Sequence of chain 17.C:
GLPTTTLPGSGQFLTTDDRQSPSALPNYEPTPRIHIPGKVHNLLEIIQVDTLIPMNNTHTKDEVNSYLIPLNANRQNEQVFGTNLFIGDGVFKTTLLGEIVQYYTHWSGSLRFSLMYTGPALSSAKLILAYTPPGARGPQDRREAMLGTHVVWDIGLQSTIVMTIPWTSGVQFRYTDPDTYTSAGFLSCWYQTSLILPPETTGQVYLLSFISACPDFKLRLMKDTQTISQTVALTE

Sequence of chain 17.A:
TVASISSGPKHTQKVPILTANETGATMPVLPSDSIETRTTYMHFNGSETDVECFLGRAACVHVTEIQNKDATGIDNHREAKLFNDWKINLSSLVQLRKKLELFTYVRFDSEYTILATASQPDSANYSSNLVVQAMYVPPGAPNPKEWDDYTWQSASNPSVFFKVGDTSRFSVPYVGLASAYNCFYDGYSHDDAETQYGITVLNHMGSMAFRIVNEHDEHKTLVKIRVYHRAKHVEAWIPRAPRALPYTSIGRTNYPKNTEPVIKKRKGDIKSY

Binding-site contacts:
Ligand atom O1 contacts residue ALA24 of chain 17.C at 3.6 Å.
Ligand atom C4 contacts residue PHE186 of chain 17.A at 3.5 Å (hydrophobic).
Ligand atom C2C contacts residue TYR152 of chain 17.A at 4.0 Å (hydrophobic).
Ligand atom C31 contacts residue PRO174 of chain 17.A at 3.4 Å (hydrophobic).
Ligand atom CM2 contacts residue LEU116 of chain 17.A at 3.6 Å (hydrophobic).
Ligand atom C31 contacts residue VAL176 of chain 17.A at 3.3 Å (hydrophobic).
Ligand atom C6C contacts residue VAL191 of chain 17.A at 3.5 Å (hydrophobic).
Ligand atom C5A contacts residue CYS199 of chain 17.A at 3.9 Å (hydrophobic).
Ligand atom C1B contacts residue MET221 of chain 17.A at 3.7 Å (hydrophobic).
Ligand atom C5 contacts residue PHE186 of chain 17.A at 3.7 Å (hydrophobic).
Ligand atom C5 contacts residue MET224 of chain 17.A at 4.0 Å (hydrophobic).
Ligand atom O1 contacts residue VAL188 of chain 17.A at 3.8 Å.
Ligand atom C2B contacts residue MET221 of chain 17.A at 3.6 Å (hydrophobic).
Ligand atom C4A contacts residue ILE215 of chain 17.A at 3.9 Å (hydrophobic).
Ligand atom C4A contacts residue ASN198 of chain 17.A at 4.0 Å.
Ligand atom N2 contacts residue PHE186 of chain 17.A at 3.9 Å.
Ligand atom C4 contacts residue TYR152 of chain 17.A at 3.9 Å (hydrophobic).
Ligand atom C1C contacts residue MET224 of chain 17.A at 3.4 Å (hydrophobic).
Ligand atom C31 contacts residue ALA150 of chain 17.A at 3.8 Å (hydrophobic).
Ligand atom N2 contacts residue PRO174 of chain 17.A at 3.9 Å.
Ligand atom C2C contacts residue VAL188 of chain 17.A at 3.4 Å (hydrophobic).
Ligand atom C3 contacts residue PHE186 of chain 17.A at 3.8 Å (hydrophobic).
Ligand atom C3C contacts residue VAL188 of chain 17.A at 3.2 Å (hydrophobic).
Ligand atom C5 contacts residue TYR152 of chain 17.A at 3.8 Å (hydrophobic).
Ligand atom O1 contacts residue PHE186 of chain 17.A at 3.7 Å.
Ligand atom C5C contacts residue ILE104 of chain 17.A at 4.0 Å (hydrophobic).
Ligand atom C4 contacts residue MET224 of chain 17.A at 4.0 Å (hydrophobic).
Ligand atom N2 contacts residue ALA24 of chain 17.C at 3.3 Å.
Ligand atom C4C contacts residue VAL188 of chain 17.A at 3.9 Å (hydrophobic).
Ligand atom C7C contacts residue TYR128 of chain 17.A at 3.7 Å (hydrophobic).
Ligand atom C5C contacts residue TYR128 of chain 17.A at 3.6 Å (hydrophobic).
Ligand atom C5B contacts residue LEU106 of chain 17.A at 4.0 Å (hydrophobic).
Ligand atom C4A contacts residue ASN219 of chain 17.A at 3.9 Å.
Ligand atom C31 contacts residue SER175 of chain 17.A at 3.6 Å.
Ligand atom O1B contacts residue MET221 of chain 17.A at 3.7 Å.
Ligand atom O1 contacts residue TYR152 of chain 17.A at 4.0 Å.
Ligand atom C6B contacts residue TYR197 of chain 17.A at 3.5 Å (hydrophobic).
Ligand atom C5B contacts residue TYR197 of chain 17.A at 3.7 Å (hydrophobic).
Ligand atom N3A contacts residue ASN219 of chain 17.A at 3.8 Å.
Ligand atom C3 contacts residue PRO174 of chain 17.A at 3.8 Å (hydrophobic).

This small molecule binds to this protein.
Small molecule (SMILES): CC[C@H]1COC(c2ccc(OCCCCCCCc3cc(C)no3)cc2)=N1